Sequence of chain 1.A:
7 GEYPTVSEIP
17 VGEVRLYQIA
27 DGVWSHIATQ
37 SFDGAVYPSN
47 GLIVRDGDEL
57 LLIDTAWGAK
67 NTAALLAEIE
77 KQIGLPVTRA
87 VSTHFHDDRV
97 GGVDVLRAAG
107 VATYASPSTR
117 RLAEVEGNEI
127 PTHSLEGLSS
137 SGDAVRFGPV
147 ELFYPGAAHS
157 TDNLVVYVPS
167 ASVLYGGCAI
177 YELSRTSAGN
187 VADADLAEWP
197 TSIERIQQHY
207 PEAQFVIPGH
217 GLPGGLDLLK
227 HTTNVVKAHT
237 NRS

Binding-site contacts:
Ligand atom O12 contacts residue ARG181 of chain 1.A at 3.5 Å (salt-bridge).
Ligand atom O13 contacts residue ASP94 of chain 1.A at 3.0 Å (salt-bridge).
Ligand atom C03 contacts residue TYR43 of chain 1.A at 3.5 Å (hydrophobic).
Ligand atom C06 contacts residue TYR43 of chain 1.A at 3.5 Å (hydrophobic).
Ligand atom C04 contacts residue ARG181 of chain 1.A at 3.4 Å.
Ligand atom O13 contacts residue HIS155 of chain 1.A at 3.8 Å.
Ligand atom C07 contacts residue TYR43 of chain 1.A at 3.9 Å (hydrophobic).
Ligand atom N18 contacts residue GLY185 of chain 1.A at 4.1 Å.
Ligand atom C03 contacts residue ARG181 of chain 1.A at 3.4 Å.
Ligand atom P11 contacts residue HIS216 of chain 1.A at 3.8 Å.
Ligand atom C15 contacts residue PHE38 of chain 1.A at 3.6 Å (hydrophobic).
Ligand atom C04 contacts residue TYR43 of chain 1.A at 3.7 Å (hydrophobic).
Ligand atom C10 contacts residue ZN1 of chain 1.D at 4.2 Å.
Ligand atom C16 contacts residue PHE38 of chain 1.A at 3.8 Å (hydrophobic).
Ligand atom C09 contacts residue PHE38 of chain 1.A at 4.1 Å (hydrophobic).
Ligand atom O13 contacts residue CYS174 of chain 1.A at 3.8 Å.
Ligand atom O13 contacts residue ZN1 of chain 1.C at 3.6 Å.
Ligand atom C15 contacts residue ASN186 of chain 1.A at 3.5 Å.
Ligand atom BR01 contacts residue TYR43 of chain 1.A at 4.0 Å.
Ligand atom O13 contacts residue HIS216 of chain 1.A at 3.5 Å (h-bond).
Ligand atom P11 contacts residue HIS155 of chain 1.A at 4.0 Å.
Ligand atom O17 contacts residue PHE38 of chain 1.A at 4.0 Å.
Ligand atom O17 contacts residue ASN186 of chain 1.A at 3.4 Å.
Ligand atom C08 contacts residue TYR43 of chain 1.A at 4.1 Å (hydrophobic).
Ligand atom C10 contacts residue HIS216 of chain 1.A at 4.2 Å.
Ligand atom O12 contacts residue ZN1 of chain 1.D at 3.2 Å.
Ligand atom P11 contacts residue ZN1 of chain 1.D at 3.1 Å.
Ligand atom O12 contacts residue HIS216 of chain 1.A at 3.2 Å (h-bond).
Ligand atom O14 contacts residue ASN186 of chain 1.A at 3.2 Å.
Ligand atom BR05 contacts residue HIS216 of chain 1.A at 3.3 Å.
Ligand atom O14 contacts residue HIS155 of chain 1.A at 3.4 Å.
Ligand atom O13 contacts residue ZN1 of chain 1.D at 2.1 Å.
Ligand atom N18 contacts residue ASN186 of chain 1.A at 3.9 Å.
Ligand atom C06 contacts residue GLY185 of chain 1.A at 4.2 Å.
Ligand atom BR05 contacts residue ARG181 of chain 1.A at 3.2 Å.
Ligand atom C02 contacts residue TYR43 of chain 1.A at 3.3 Å (hydrophobic).
Ligand atom C16 contacts residue ASN186 of chain 1.A at 3.6 Å.
Ligand atom C07 contacts residue GLY185 of chain 1.A at 4.1 Å.
Ligand atom C10 contacts residue TRP63 of chain 1.A at 4.2 Å (hydrophobic).
Ligand atom C02 contacts residue ARG181 of chain 1.A at 4.2 Å.

This small molecule binds to this protein.
Small molecule (SMILES): O=c1cc(CP(=O)(O)O)c2c(Br)cc(Br)cc2[nH]1